Sequence of chain 1.DA:
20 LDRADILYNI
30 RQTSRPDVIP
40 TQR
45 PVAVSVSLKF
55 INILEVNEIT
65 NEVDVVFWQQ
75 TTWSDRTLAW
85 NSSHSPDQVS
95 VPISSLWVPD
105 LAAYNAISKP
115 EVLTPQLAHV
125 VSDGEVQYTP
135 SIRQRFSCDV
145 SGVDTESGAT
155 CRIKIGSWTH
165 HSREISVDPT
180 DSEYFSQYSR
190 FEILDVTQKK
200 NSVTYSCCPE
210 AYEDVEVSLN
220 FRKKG

Binding-site contacts:
Ligand atom C6 contacts residue HIS88 of chain 1.DA at 4.2 Å.
Ligand atom C6 contacts residue SER87 of chain 1.DA at 4.0 Å.
Ligand atom N2 contacts residue ASN85 of chain 1.DA at 2.7 Å (h-bond).
Ligand atom O6 contacts residue HIS88 of chain 1.DA at 3.6 Å (h-bond).
Ligand atom C1 contacts residue SER87 of chain 1.DA at 3.7 Å.
Ligand atom C5 contacts residue SER87 of chain 1.DA at 3.5 Å.
Ligand atom O7 contacts residue ASN85 of chain 1.DA at 4.3 Å.
Ligand atom C8 contacts residue ASN85 of chain 1.DA at 4.0 Å.
Ligand atom C4 contacts residue ASN85 of chain 1.DA at 4.1 Å.
Ligand atom C2 contacts residue ASN85 of chain 1.DA at 2.3 Å.
Ligand atom C3 contacts residue ASN85 of chain 1.DA at 3.5 Å.
Ligand atom O6 contacts residue SER87 of chain 1.DA at 3.6 Å (h-bond).
Ligand atom C5 contacts residue ASN85 of chain 1.DA at 3.8 Å.
Ligand atom C1 contacts residue ASN85 of chain 1.DA at 1.3 Å.
Ligand atom O5 contacts residue SER87 of chain 1.DA at 2.9 Å (h-bond).
Ligand atom C7 contacts residue ASN85 of chain 1.DA at 3.5 Å.
Ligand atom O5 contacts residue ASN85 of chain 1.DA at 2.5 Å (h-bond).

A protein and the small-molecule ligand that binds it are described below.
Small molecule (SMILES): CC(=O)N[C@@H]1[C@@H](O)[C@H](O)[C@@H](CO)O[C@H]1O